Binding-site contacts:
Ligand atom C2 contacts residue ASN165 of chain 1.A at 2.4 Å.
Ligand atom O7 contacts residue ASN165 of chain 1.A at 2.9 Å (h-bond).
Ligand atom O3 contacts residue GLU113 of chain 1.A at 4.0 Å.
Ligand atom C3 contacts residue GLY130 of chain 1.A at 3.9 Å.
Ligand atom O3 contacts residue GLN161 of chain 1.A at 3.8 Å.
Ligand atom C6 contacts residue LEU164 of chain 1.A at 3.8 Å (hydrophobic).
Ligand atom O5 contacts residue GLY130 of chain 1.A at 3.0 Å (h-bond).
Ligand atom O4 contacts residue GLY130 of chain 1.A at 3.5 Å.
Ligand atom C5 contacts residue ASN165 of chain 1.A at 3.5 Å.
Ligand atom C8 contacts residue TRP129 of chain 1.A at 3.5 Å (hydrophobic).
Ligand atom C4 contacts residue ASN165 of chain 1.A at 3.8 Å.
Ligand atom O5 contacts residue THR131 of chain 1.A at 3.7 Å.
Ligand atom C6 contacts residue ASN165 of chain 1.A at 3.7 Å.
Ligand atom C7 contacts residue ASN165 of chain 1.A at 3.1 Å.
Ligand atom C7 contacts residue GLN161 of chain 1.A at 3.8 Å.
Ligand atom C2 contacts residue TRP129 of chain 1.A at 3.9 Å (hydrophobic).
Ligand atom O4 contacts residue THR131 of chain 1.A at 3.8 Å.
Ligand atom C5 contacts residue GLY130 of chain 1.A at 3.8 Å.
Ligand atom O3 contacts residue THR131 of chain 1.A at 3.9 Å.
Ligand atom O3 contacts residue SER114 of chain 1.A at 3.1 Å (h-bond).
Ligand atom N2 contacts residue GLY130 of chain 1.A at 4.0 Å.
Ligand atom C1 contacts residue GLY130 of chain 1.A at 4.0 Å.
Ligand atom C3 contacts residue GLN161 of chain 1.A at 3.7 Å.
Ligand atom O4 contacts residue SER114 of chain 1.A at 3.0 Å (h-bond).
Ligand atom C5 contacts residue ASN165 of chain 1.A at 3.6 Å.
Ligand atom C2 contacts residue GLN161 of chain 1.A at 3.9 Å.
Ligand atom N2 contacts residue ASN165 of chain 1.A at 2.9 Å (h-bond).
Ligand atom C8 contacts residue GLN161 of chain 1.A at 3.6 Å.
Ligand atom C4 contacts residue SER114 of chain 1.A at 3.9 Å.
Ligand atom C5 contacts residue GLY130 of chain 1.A at 3.8 Å.
Ligand atom C3 contacts residue THR131 of chain 1.A at 4.0 Å.
Ligand atom O6 contacts residue THR131 of chain 1.A at 3.8 Å.
Ligand atom C6 contacts residue GLY130 of chain 1.A at 3.4 Å.
Ligand atom O7 contacts residue GLY130 of chain 1.A at 3.2 Å.
Ligand atom N2 contacts residue GLN161 of chain 1.A at 3.0 Å (h-bond).
Ligand atom C6 contacts residue PHE128 of chain 1.A at 3.9 Å (hydrophobic).
Ligand atom O5 contacts residue ASN165 of chain 1.A at 2.3 Å (h-bond).
Ligand atom C7 contacts residue GLY130 of chain 1.A at 3.5 Å.
Ligand atom C3 contacts residue ASN165 of chain 1.A at 3.8 Å.
Ligand atom C1 contacts residue ASN165 of chain 1.A at 1.4 Å.

Sequence of chain 1.A:
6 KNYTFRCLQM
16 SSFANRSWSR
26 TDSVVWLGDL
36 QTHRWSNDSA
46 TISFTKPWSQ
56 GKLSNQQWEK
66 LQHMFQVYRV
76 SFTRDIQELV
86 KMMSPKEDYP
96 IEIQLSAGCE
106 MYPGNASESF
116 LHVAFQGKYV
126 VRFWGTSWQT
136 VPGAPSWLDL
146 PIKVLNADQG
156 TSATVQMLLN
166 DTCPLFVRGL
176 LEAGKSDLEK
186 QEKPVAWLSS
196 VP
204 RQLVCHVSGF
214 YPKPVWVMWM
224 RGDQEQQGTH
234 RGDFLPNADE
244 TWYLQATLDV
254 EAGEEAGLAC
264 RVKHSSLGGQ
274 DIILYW

A small-molecule ligand and the protein it binds are described below.
Small molecule (SMILES): CC(=O)N[C@H]1[C@H](O[C@H]2[C@H](O)[C@@H](NC(C)=O)CO[C@@H]2CO[C@@H]2O[C@@H](C)[C@@H](O)[C@@H](O)[C@@H]2O)O[C@H](CO)[C@@H](O)[C@@H]1O